Sequence of chain 4.E:
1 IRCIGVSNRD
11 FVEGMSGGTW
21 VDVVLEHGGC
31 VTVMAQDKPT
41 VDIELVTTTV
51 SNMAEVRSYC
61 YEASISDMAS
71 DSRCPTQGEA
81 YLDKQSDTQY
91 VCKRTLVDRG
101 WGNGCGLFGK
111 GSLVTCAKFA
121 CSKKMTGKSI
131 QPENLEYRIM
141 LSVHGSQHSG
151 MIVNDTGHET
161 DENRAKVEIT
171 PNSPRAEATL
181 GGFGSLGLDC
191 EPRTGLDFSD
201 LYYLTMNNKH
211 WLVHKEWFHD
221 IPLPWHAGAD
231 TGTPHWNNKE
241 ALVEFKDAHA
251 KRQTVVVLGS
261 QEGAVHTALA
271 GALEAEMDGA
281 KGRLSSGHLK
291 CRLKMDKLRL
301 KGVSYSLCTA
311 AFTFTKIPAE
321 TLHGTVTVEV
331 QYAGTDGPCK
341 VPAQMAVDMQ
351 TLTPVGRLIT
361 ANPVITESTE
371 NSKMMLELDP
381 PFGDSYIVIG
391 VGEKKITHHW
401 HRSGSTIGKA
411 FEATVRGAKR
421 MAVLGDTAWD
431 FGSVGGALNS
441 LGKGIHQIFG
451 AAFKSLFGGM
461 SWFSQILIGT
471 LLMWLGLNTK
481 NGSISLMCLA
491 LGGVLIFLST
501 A

Binding-site contacts:
Ligand atom C7 contacts residue THR156 of chain 4.E at 3.6 Å.
Ligand atom O5 contacts residue MET151 of chain 4.E at 4.2 Å.
Ligand atom N2 contacts residue THR156 of chain 4.E at 3.2 Å.
Ligand atom O7 contacts residue ASN154 of chain 4.E at 3.2 Å (h-bond).
Ligand atom C1 contacts residue THR156 of chain 4.E at 3.6 Å.
Ligand atom O6 contacts residue MET151 of chain 4.E at 3.5 Å.
Ligand atom C2 contacts residue ASN154 of chain 4.E at 4.1 Å.
Ligand atom C2 contacts residue THR156 of chain 4.E at 3.9 Å.
Ligand atom C7 contacts residue ASN154 of chain 4.E at 3.7 Å.
Ligand atom O5 contacts residue ASN154 of chain 4.E at 3.8 Å.
Ligand atom C8 contacts residue THR156 of chain 4.E at 3.7 Å.
Ligand atom C1 contacts residue ASN154 of chain 4.E at 3.1 Å.
Ligand atom O7 contacts residue THR156 of chain 4.E at 4.5 Å.
Ligand atom C8 contacts residue ASN154 of chain 4.E at 4.5 Å.
Ligand atom N2 contacts residue ASN154 of chain 4.E at 4.0 Å.
Ligand atom C3 contacts residue THR156 of chain 4.E at 4.4 Å.

This small molecule binds to this protein.
Small molecule (SMILES): CC(=O)N[C@H]1[C@H](O[C@H]2[C@H](O)[C@@H](NC(C)=O)CO[C@@H]2CO)O[C@H](CO)[C@@H](O)[C@@H]1O